Sequence of chain 6.A:
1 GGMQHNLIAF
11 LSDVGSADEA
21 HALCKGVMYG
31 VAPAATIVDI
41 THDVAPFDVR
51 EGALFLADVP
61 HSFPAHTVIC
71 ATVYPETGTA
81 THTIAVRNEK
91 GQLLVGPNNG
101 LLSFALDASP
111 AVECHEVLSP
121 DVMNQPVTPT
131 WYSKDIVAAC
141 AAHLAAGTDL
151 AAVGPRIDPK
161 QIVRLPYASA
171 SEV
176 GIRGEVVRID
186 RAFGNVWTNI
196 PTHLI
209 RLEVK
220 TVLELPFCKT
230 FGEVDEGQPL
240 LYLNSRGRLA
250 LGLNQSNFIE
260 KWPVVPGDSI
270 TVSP

Binding-site contacts:
Ligand atom CA contacts residue PHE230 of chain 6.A at 4.0 Å (hydrophobic).
Ligand atom N contacts residue TRP192 of chain 6.A at 3.1 Å (h-bond).
Ligand atom CA contacts residue THR130 of chain 4.A at 4.3 Å.
Ligand atom C contacts residue THR130 of chain 4.A at 3.5 Å.
Ligand atom C contacts residue TRP192 of chain 6.A at 4.4 Å (hydrophobic).
Ligand atom CE contacts residue ALA20 of chain 4.A at 4.4 Å (hydrophobic).
Ligand atom CB contacts residue TYR241 of chain 6.A at 4.4 Å (hydrophobic).
Ligand atom OXT contacts residue TRP192 of chain 6.A at 3.6 Å.
Ligand atom N contacts residue PHE230 of chain 6.A at 4.3 Å.
Ligand atom SD contacts residue THR130 of chain 4.A at 4.2 Å.
Ligand atom CA contacts residue ASP185 of chain 6.A at 4.3 Å.
Ligand atom O contacts residue SER244 of chain 6.A at 3.9 Å.
Ligand atom CE contacts residue TRP131 of chain 4.A at 4.1 Å (hydrophobic).
Ligand atom OXT contacts residue ASN243 of chain 6.A at 4.3 Å.
Ligand atom CA contacts residue TYR241 of chain 6.A at 3.8 Å (hydrophobic).
Ligand atom N contacts residue ASP185 of chain 6.A at 4.4 Å.
Ligand atom O contacts residue THR130 of chain 4.A at 2.4 Å (h-bond).
Ligand atom CB contacts residue ASP185 of chain 6.A at 3.1 Å.
Ligand atom C contacts residue ASN243 of chain 6.A at 4.1 Å.
Ligand atom CB contacts residue TRP192 of chain 6.A at 4.2 Å (hydrophobic).
Ligand atom N contacts residue ASN190 of chain 6.A at 4.3 Å.
Ligand atom CE contacts residue ASP185 of chain 6.A at 3.9 Å.
Ligand atom O contacts residue TYR241 of chain 6.A at 4.0 Å.
Ligand atom CG contacts residue ASP185 of chain 6.A at 4.0 Å.
Ligand atom N contacts residue TYR241 of chain 6.A at 2.7 Å (h-bond).
Ligand atom CA contacts residue TRP192 of chain 6.A at 4.1 Å (hydrophobic).
Ligand atom CG contacts residue 5CD1 of chain 4.B at 3.6 Å.
Ligand atom OXT contacts residue SER244 of chain 6.A at 3.8 Å.
Ligand atom CG contacts residue ASN190 of chain 6.A at 4.3 Å.
Ligand atom SD contacts residue PHE188 of chain 6.A at 4.4 Å.
Ligand atom OXT contacts residue TRP131 of chain 4.A at 4.2 Å.
Ligand atom N contacts residue ASN243 of chain 6.A at 4.1 Å.
Ligand atom O contacts residue ASN243 of chain 6.A at 3.7 Å.
Ligand atom CB contacts residue PHE230 of chain 6.A at 4.2 Å (hydrophobic).
Ligand atom CB contacts residue ASN190 of chain 6.A at 3.9 Å.
Ligand atom SD contacts residue 5CD1 of chain 4.B at 4.0 Å.
Ligand atom CG contacts residue PHE230 of chain 6.A at 3.9 Å (hydrophobic).
Ligand atom SD contacts residue TRP131 of chain 4.A at 4.4 Å.
Ligand atom SD contacts residue ASP185 of chain 6.A at 4.4 Å.
Ligand atom CG contacts residue THR130 of chain 4.A at 4.0 Å.

Sequence of chain 4.A:
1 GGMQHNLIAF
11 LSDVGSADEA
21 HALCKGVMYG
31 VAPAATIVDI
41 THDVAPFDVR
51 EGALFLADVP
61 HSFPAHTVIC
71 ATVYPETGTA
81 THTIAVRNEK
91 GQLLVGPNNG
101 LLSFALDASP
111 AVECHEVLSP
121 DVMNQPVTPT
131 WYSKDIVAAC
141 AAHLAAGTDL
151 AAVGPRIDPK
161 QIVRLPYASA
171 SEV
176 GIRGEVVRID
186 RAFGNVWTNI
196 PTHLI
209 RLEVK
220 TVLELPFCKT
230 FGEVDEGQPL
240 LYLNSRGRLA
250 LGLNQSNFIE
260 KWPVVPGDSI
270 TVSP

The small molecule below binds the protein below.
Small molecule (SMILES): CSCC[C@H](N)C(=O)O